Sequence of chain 1.E:
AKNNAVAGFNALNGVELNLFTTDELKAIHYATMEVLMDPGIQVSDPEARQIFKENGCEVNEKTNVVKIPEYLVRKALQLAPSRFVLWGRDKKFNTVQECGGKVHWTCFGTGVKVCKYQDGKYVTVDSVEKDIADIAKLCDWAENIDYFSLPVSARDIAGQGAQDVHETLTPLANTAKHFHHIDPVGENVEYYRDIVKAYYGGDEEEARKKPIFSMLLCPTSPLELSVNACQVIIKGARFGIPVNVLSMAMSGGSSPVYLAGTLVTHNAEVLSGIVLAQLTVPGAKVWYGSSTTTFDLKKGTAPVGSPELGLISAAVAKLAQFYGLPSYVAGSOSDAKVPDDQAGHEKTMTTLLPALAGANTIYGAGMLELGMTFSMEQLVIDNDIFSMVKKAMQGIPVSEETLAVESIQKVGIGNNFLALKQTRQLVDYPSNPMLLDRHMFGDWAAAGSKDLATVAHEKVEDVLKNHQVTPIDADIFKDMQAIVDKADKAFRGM

Sequence of chain 1.B:
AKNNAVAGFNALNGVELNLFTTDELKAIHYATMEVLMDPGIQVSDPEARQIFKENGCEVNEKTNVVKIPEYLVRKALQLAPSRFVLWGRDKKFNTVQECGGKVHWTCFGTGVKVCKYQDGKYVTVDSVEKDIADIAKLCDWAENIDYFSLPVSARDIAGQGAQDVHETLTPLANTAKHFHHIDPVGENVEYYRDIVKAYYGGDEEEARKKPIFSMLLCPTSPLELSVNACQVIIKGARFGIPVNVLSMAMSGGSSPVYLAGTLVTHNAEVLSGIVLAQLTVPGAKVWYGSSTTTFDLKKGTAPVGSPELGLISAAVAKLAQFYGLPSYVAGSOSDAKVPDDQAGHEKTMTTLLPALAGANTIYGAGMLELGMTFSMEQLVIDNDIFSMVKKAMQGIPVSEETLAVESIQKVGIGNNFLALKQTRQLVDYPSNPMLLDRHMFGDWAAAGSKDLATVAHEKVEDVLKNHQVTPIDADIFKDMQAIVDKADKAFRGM

A protein and the small-molecule ligand that binds it are described below.
Small molecule (SMILES): CC1=C2N3[C@H]([C@H](CC(N)=O)[C@@]2(C)CCC(=O)NC[C@@H](C)O[P](=O)([O-])O[C@H]2[C@@H](O)[C@@H](n4cnc5cc(O)ccc54)O[C@@H]2CO)[C@]2(C)[N+]4=C(C(C)=C5[N+]6=C(C=C7[N+](=C1[C@@H](CCC(N)=O)C7(C)C)[Co]364)[C@@H](CCC(N)=O)[C@]5(C)CC(N)=O)[C@@H](CCC(N)=O)[C@]2(C)CC(N)=O

Binding-site contacts:
Ligand atom O6R contacts residue VAL114 of chain 1.H at 3.1 Å.
Ligand atom O8R contacts residue ALA204 of chain 1.H at 2.7 Å (h-bond).
Ligand atom N29 contacts residue THR111 of chain 1.B at 3.0 Å (h-bond).
Ligand atom O5M contacts residue MET181 of chain 1.H at 3.1 Å.
Ligand atom N24 contacts residue HIS107 of chain 1.H at 3.1 Å (h-bond).
Ligand atom O34 contacts residue VAL113 of chain 1.B at 3.0 Å.
Ligand atom C35 contacts residue MET155 of chain 1.H at 3.4 Å (hydrophobic).
Ligand atom N3B contacts residue SER152 of chain 1.H at 3.0 Å (h-bond).
Ligand atom O5M contacts residue ALA150 of chain 1.H at 3.2 Å.
Ligand atom N23 contacts residue HIS107 of chain 1.H at 3.0 Å (h-bond).
Ligand atom O51 contacts residue SER108 of chain 1.H at 2.9 Å (h-bond).
Ligand atom CO contacts residue HIS107 of chain 1.H at 2.4 Å.
Ligand atom C7B contacts residue GLY201 of chain 1.H at 3.4 Å.
Ligand atom O51 contacts residue ILE109 of chain 1.H at 3.2 Å (h-bond).
Ligand atom C20 contacts residue HIS107 of chain 1.H at 3.2 Å.
Ligand atom N33 contacts residue MET155 of chain 1.H at 3.0 Å.
Ligand atom C27 contacts residue THR111 of chain 1.B at 3.4 Å.
Ligand atom O58 contacts residue MET251 of chain 1.B at 3.2 Å.
Ligand atom C3P contacts residue GLY301 of chain 1.B at 3.3 Å.
Ligand atom N52 contacts residue SER222 of chain 1.B at 3.4 Å (h-bond).
Ligand atom N1B contacts residue VAL114 of chain 1.H at 3.5 Å.
Ligand atom O4 contacts residue LEU154 of chain 1.H at 3.1 Å.
Ligand atom C20 contacts residue LEU154 of chain 1.H at 3.3 Å (hydrophobic).
Ligand atom O7R contacts residue GLY184 of chain 1.H at 2.9 Å (h-bond).
Ligand atom O28 contacts residue THR111 of chain 1.B at 3.0 Å (h-bond).
Ligand atom C9B contacts residue GLY183 of chain 1.H at 3.4 Å.
Ligand atom O5M contacts residue SER151 of chain 1.H at 3.4 Å (h-bond).
Ligand atom C4B contacts residue SER151 of chain 1.H at 3.0 Å.
Ligand atom N45 contacts residue ASP105 of chain 1.H at 3.2 Å.
Ligand atom N45 contacts residue ILE106 of chain 1.H at 3.1 Å (h-bond).
Ligand atom N22 contacts residue HIS107 of chain 1.H at 3.2 Å (h-bond).
Ligand atom C2R contacts residue GLU202 of chain 1.H at 3.4 Å.
Ligand atom N45 contacts residue GLY104 of chain 1.H at 3.1 Å (h-bond).
Ligand atom N29 contacts residue GLY372 of chain 1.B at 2.9 Å (h-bond).
Ligand atom O6R contacts residue ALA204 of chain 1.H at 3.4 Å (h-bond).
Ligand atom O34 contacts residue SER154 of chain 1.B at 3.5 Å (h-bond).
Ligand atom O34 contacts residue THR156 of chain 1.H at 3.3 Å (h-bond).
Ligand atom N21 contacts residue HIS107 of chain 1.H at 3.1 Å (h-bond).
Ligand atom C8B contacts residue GLY183 of chain 1.H at 3.5 Å.
Ligand atom N33 contacts residue THR156 of chain 1.H at 2.7 Å (h-bond).

Sequence of chain 1.H:
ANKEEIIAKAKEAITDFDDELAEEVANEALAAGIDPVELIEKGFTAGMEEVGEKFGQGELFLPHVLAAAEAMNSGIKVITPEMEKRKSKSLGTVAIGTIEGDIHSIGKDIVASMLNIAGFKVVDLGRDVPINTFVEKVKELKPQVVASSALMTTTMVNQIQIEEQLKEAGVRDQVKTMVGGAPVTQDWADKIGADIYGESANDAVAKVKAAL